Binding-site contacts:
Ligand atom C5 contacts residue ASN68 of chain 1.A at 3.7 Å.
Ligand atom C8 contacts residue ASN68 of chain 1.A at 3.6 Å.
Ligand atom C2 contacts residue ASN68 of chain 1.A at 2.5 Å.
Ligand atom C1 contacts residue THR70 of chain 1.A at 4.0 Å.
Ligand atom C2 contacts residue THR70 of chain 1.A at 4.4 Å.
Ligand atom O5 contacts residue MET100 of chain 1.A at 3.6 Å.
Ligand atom N2 contacts residue THR70 of chain 1.A at 3.9 Å.
Ligand atom N2 contacts residue ASN68 of chain 1.A at 2.9 Å (h-bond).
Ligand atom O7 contacts residue ASN68 of chain 1.A at 3.3 Å (h-bond).
Ligand atom C4 contacts residue ASN68 of chain 1.A at 4.2 Å.
Ligand atom O7 contacts residue HIS67 of chain 1.A at 3.8 Å.
Ligand atom C3 contacts residue ASN68 of chain 1.A at 3.8 Å.
Ligand atom O5 contacts residue ASN68 of chain 1.A at 2.4 Å (h-bond).
Ligand atom C1 contacts residue MET100 of chain 1.A at 3.9 Å (hydrophobic).
Ligand atom C1 contacts residue ASN68 of chain 1.A at 1.4 Å.
Ligand atom C7 contacts residue ASN68 of chain 1.A at 3.5 Å.

Sequence of chain 1.A:
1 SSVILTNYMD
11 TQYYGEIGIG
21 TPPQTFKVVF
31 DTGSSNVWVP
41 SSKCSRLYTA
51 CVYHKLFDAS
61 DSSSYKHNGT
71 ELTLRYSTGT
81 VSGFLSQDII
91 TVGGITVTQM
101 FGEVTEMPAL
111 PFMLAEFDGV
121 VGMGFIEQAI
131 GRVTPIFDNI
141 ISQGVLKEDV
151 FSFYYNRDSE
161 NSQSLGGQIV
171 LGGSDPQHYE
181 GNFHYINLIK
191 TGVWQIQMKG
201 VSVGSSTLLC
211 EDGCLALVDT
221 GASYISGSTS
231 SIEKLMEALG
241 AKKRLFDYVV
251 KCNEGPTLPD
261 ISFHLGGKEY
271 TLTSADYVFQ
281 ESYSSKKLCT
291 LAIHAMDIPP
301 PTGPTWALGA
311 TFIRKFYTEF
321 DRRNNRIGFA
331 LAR

The small molecule below binds the protein below.
Small molecule (SMILES): CC(=O)N[C@@H]1[C@@H](O)[C@H](O)[C@@H](CO)O[C@H]1O